Sequence of chain 1.A:
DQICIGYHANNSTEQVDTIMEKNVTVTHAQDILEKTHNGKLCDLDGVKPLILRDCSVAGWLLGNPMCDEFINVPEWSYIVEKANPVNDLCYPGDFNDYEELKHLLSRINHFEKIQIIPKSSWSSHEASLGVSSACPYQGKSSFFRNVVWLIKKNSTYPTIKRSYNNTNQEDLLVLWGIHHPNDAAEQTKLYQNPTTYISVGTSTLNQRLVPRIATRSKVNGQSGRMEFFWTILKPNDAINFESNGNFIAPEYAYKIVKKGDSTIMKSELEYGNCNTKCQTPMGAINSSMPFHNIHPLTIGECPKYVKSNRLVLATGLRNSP

Binding-site contacts:
Ligand atom C11 contacts residue TRP149 of chain 1.A at 4.0 Å (hydrophobic).
Ligand atom C9 contacts residue HIS179 of chain 1.A at 3.4 Å.
Ligand atom O6 contacts residue GLN222 of chain 1.A at 4.0 Å.
Ligand atom O1B contacts residue SER133 of chain 1.A at 3.7 Å.
Ligand atom O10 contacts residue LEU190 of chain 1.A at 2.8 Å.
Ligand atom O8 contacts residue GLN222 of chain 1.A at 3.2 Å (h-bond).
Ligand atom C6 contacts residue GLU186 of chain 1.A at 3.8 Å.
Ligand atom C11 contacts residue VAL131 of chain 1.A at 3.7 Å (hydrophobic).
Ligand atom N5 contacts residue VAL131 of chain 1.A at 2.9 Å (h-bond).
Ligand atom C9 contacts residue GLU186 of chain 1.A at 3.7 Å.
Ligand atom C2 contacts residue GLN222 of chain 1.A at 3.5 Å.
Ligand atom C5 contacts residue VAL131 of chain 1.A at 3.8 Å (hydrophobic).
Ligand atom O1B contacts residue GLN222 of chain 1.A at 2.9 Å (h-bond).
Ligand atom O9 contacts residue GLY224 of chain 1.A at 3.9 Å.
Ligand atom C10 contacts residue VAL131 of chain 1.A at 3.8 Å (hydrophobic).
Ligand atom C11 contacts residue LEU129 of chain 1.A at 3.3 Å (hydrophobic).
Ligand atom C1 contacts residue SER132 of chain 1.A at 3.4 Å.
Ligand atom C4 contacts residue VAL131 of chain 1.A at 3.6 Å (hydrophobic).
Ligand atom C1 contacts residue SER133 of chain 1.A at 3.5 Å.
Ligand atom O9 contacts residue TYR91 of chain 1.A at 3.0 Å (h-bond).
Ligand atom O1A contacts residue SER132 of chain 1.A at 3.3 Å.
Ligand atom O9 contacts residue ASN182 of chain 1.A at 3.6 Å (h-bond).
Ligand atom C4 contacts residue GLN222 of chain 1.A at 3.6 Å.
Ligand atom C10 contacts residue LEU190 of chain 1.A at 3.8 Å (hydrophobic).
Ligand atom O1A contacts residue GLN222 of chain 1.A at 3.1 Å (h-bond).
Ligand atom O4 contacts residue VAL131 of chain 1.A at 3.9 Å.
Ligand atom C7 contacts residue TRP149 of chain 1.A at 3.8 Å (hydrophobic).
Ligand atom O3 contacts residue GLN222 of chain 1.A at 3.0 Å (h-bond).
Ligand atom O8 contacts residue TYR91 of chain 1.A at 2.9 Å (h-bond).
Ligand atom O1A contacts residue SER133 of chain 1.A at 2.6 Å (h-bond).
Ligand atom O9 contacts residue GLU186 of chain 1.A at 3.2 Å (salt-bridge).
Ligand atom O1B contacts residue SER132 of chain 1.A at 2.7 Å (h-bond).
Ligand atom C1 contacts residue GLN222 of chain 1.A at 2.9 Å.
Ligand atom C9 contacts residue LEU190 of chain 1.A at 4.0 Å (hydrophobic).
Ligand atom C8 contacts residue GLU186 of chain 1.A at 3.9 Å.
Ligand atom O7 contacts residue LEU190 of chain 1.A at 3.6 Å.
Ligand atom O9 contacts residue HIS179 of chain 1.A at 3.2 Å (h-bond).
Ligand atom C8 contacts residue TYR91 of chain 1.A at 3.7 Å (hydrophobic).
Ligand atom O4 contacts residue GLN222 of chain 1.A at 2.6 Å (h-bond).
Ligand atom C9 contacts residue TYR91 of chain 1.A at 3.4 Å (hydrophobic).

This small molecule binds to this protein.
Small molecule (SMILES): CC(=O)N[C@@H]1[C@@H](O)[C@H](O[C@@H]2O[C@H](CO)[C@H](O)[C@H](O[C@]3(C(=O)O)C[C@H](O)[C@@H](NC(C)=O)[C@H]([C@H](O)[C@H](O)CO)O3)[C@H]2O)[C@@H](CO)O[C@H]1O